The small molecule below binds the protein below.
Small molecule (SMILES): CC(C)CCC[C@@H](C)[C@H]1CC[C@H]2[C@@H]3CC=C4C[C@@H](OC(=O)CCC(=O)O)CC[C@]4(C)[C@H]3CC[C@]12C

Sequence of chain 1.A:
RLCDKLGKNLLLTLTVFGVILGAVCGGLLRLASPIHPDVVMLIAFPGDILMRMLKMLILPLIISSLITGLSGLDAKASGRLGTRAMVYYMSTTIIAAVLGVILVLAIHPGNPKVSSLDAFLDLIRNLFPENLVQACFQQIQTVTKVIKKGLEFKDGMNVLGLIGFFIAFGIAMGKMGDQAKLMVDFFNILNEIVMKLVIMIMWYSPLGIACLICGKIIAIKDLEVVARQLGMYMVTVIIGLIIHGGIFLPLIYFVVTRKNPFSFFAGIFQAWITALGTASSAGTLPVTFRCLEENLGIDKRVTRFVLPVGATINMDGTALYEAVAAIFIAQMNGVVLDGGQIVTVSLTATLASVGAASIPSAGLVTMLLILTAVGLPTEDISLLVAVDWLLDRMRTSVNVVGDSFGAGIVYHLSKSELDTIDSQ

Binding-site contacts:
Ligand atom CAP contacts residue ILE130 of chain 1.A at 3.7 Å (hydrophobic).
Ligand atom CAV contacts residue VAL122 of chain 1.A at 4.1 Å (hydrophobic).
Ligand atom CAI contacts residue LEU496 of chain 1.A at 4.2 Å (hydrophobic).
Ligand atom CAX contacts residue PC11 of chain 1.F at 4.3 Å.
Ligand atom OAF contacts residue ARG115 of chain 1.A at 3.4 Å.
Ligand atom CAZ contacts residue LEU496 of chain 1.A at 4.0 Å (hydrophobic).
Ligand atom CBG contacts residue SER126 of chain 1.A at 3.7 Å.
Ligand atom OAH contacts residue THR118 of chain 1.A at 3.4 Å.
Ligand atom CAE contacts residue VAL339 of chain 1.A at 4.3 Å (hydrophobic).
Ligand atom CAX contacts residue ARG115 of chain 1.A at 3.8 Å.
Ligand atom CAL contacts residue ARG115 of chain 1.A at 3.7 Å.
Ligand atom OAG contacts residue VAL122 of chain 1.A at 3.8 Å.
Ligand atom CAA contacts residue ILE335 of chain 1.A at 3.9 Å (hydrophobic).
Ligand atom CAV contacts residue LEU496 of chain 1.A at 3.5 Å (hydrophobic).
Ligand atom CAK contacts residue TYR123 of chain 1.A at 3.9 Å (hydrophobic).
Ligand atom CAO contacts residue ILE335 of chain 1.A at 3.5 Å (hydrophobic).
Ligand atom CAQ contacts residue ILE335 of chain 1.A at 3.8 Å (hydrophobic).
Ligand atom CBA contacts residue ILE130 of chain 1.A at 3.9 Å (hydrophobic).
Ligand atom CAP contacts residue ILE335 of chain 1.A at 3.6 Å (hydrophobic).
Ligand atom CAO contacts residue ILE130 of chain 1.A at 3.6 Å (hydrophobic).
Ligand atom CAM contacts residue ARG119 of chain 1.A at 3.5 Å.
Ligand atom CBC contacts residue VAL122 of chain 1.A at 3.6 Å (hydrophobic).
Ligand atom CAP contacts residue SER126 of chain 1.A at 4.2 Å.
Ligand atom CBA contacts residue ILE335 of chain 1.A at 3.9 Å (hydrophobic).
Ligand atom CAL contacts residue ARG119 of chain 1.A at 3.4 Å.
Ligand atom CAY contacts residue ARG119 of chain 1.A at 3.8 Å.
Ligand atom CAB contacts residue ILE130 of chain 1.A at 4.3 Å (hydrophobic).
Ligand atom CAR contacts residue PC11 of chain 1.F at 4.2 Å.
Ligand atom CAU contacts residue PC11 of chain 1.F at 3.9 Å.
Ligand atom OAH contacts residue PC11 of chain 1.F at 3.1 Å.
Ligand atom CAD contacts residue VAL339 of chain 1.A at 4.0 Å (hydrophobic).
Ligand atom CAR contacts residue VAL122 of chain 1.A at 4.1 Å (hydrophobic).
Ligand atom CAK contacts residue SER126 of chain 1.A at 4.2 Å.
Ligand atom OAG contacts residue ARG119 of chain 1.A at 3.2 Å.
Ligand atom CAJ contacts residue ILE335 of chain 1.A at 4.2 Å (hydrophobic).
Ligand atom CAC contacts residue PC11 of chain 1.F at 3.8 Å.
Ligand atom CAX contacts residue THR118 of chain 1.A at 4.1 Å.
Ligand atom CAA contacts residue PHE331 of chain 1.A at 4.3 Å (hydrophobic).
Ligand atom CAN contacts residue ILE335 of chain 1.A at 3.7 Å (hydrophobic).
Ligand atom CAQ contacts residue SER126 of chain 1.A at 3.8 Å.